A small-molecule ligand and the protein it binds are described below.
Small molecule (SMILES): CC(=O)N[C@@H]1[C@@H](O)[C@H](O)[C@@H](CO)O[C@H]1O

Binding-site contacts:
Ligand atom C3 contacts residue ASN366 of chain 1.A at 3.8 Å.
Ligand atom N2 contacts residue ASN366 of chain 1.A at 2.4 Å (h-bond).
Ligand atom O7 contacts residue SO41 of chain 1.G at 4.3 Å.
Ligand atom O7 contacts residue ASN366 of chain 1.A at 4.3 Å.
Ligand atom N2 contacts residue SO41 of chain 1.G at 4.2 Å.
Ligand atom C5 contacts residue ASN366 of chain 1.A at 3.6 Å.
Ligand atom C2 contacts residue ASN366 of chain 1.A at 2.6 Å.
Ligand atom C8 contacts residue ASN366 of chain 1.A at 3.4 Å.
Ligand atom O3 contacts residue SO41 of chain 1.G at 3.7 Å.
Ligand atom C5 contacts residue TYR369 of chain 1.A at 4.2 Å (hydrophobic).
Ligand atom C3 contacts residue SO41 of chain 1.G at 4.4 Å.
Ligand atom O5 contacts residue TYR369 of chain 1.A at 4.2 Å.
Ligand atom C4 contacts residue ASN366 of chain 1.A at 4.3 Å.
Ligand atom C1 contacts residue TYR369 of chain 1.A at 4.4 Å (hydrophobic).
Ligand atom C7 contacts residue SO41 of chain 1.G at 4.2 Å.
Ligand atom O5 contacts residue ASN366 of chain 1.A at 2.4 Å (h-bond).
Ligand atom C7 contacts residue ASN366 of chain 1.A at 3.2 Å.
Ligand atom C8 contacts residue SO41 of chain 1.G at 3.9 Å.
Ligand atom C1 contacts residue ASN366 of chain 1.A at 1.4 Å.

Sequence of chain 1.A:
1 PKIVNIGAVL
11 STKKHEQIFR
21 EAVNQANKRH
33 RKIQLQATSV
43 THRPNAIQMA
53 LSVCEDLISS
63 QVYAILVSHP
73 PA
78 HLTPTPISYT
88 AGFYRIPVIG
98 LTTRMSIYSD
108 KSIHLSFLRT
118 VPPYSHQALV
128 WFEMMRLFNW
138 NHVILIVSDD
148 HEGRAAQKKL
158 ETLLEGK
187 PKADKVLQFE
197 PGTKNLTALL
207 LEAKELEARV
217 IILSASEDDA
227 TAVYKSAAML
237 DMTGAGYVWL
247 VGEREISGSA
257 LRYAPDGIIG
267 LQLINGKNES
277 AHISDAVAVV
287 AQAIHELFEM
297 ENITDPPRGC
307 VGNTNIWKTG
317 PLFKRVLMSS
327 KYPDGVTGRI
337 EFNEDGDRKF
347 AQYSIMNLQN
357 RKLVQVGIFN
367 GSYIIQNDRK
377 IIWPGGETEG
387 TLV